The small molecule below binds the protein below.
Small molecule (SMILES): CC(=O)N[C@@H](CC(C)C)C(=O)N[C@@H](C)C(=O)N[C@@H](Cc1ccccc1)[C@@H](O)[C@H](C)CO

Sequence of chain 1.K:
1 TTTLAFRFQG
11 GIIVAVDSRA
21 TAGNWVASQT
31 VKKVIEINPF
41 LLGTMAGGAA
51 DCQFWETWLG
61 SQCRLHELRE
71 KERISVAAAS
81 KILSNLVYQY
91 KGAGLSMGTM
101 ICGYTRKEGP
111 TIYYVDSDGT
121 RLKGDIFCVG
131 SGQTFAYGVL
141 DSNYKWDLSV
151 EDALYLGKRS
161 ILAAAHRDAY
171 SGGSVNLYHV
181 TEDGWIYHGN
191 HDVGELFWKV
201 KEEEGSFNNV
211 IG

Binding-site contacts:
Ligand atom N contacts residue THR21 of chain 1.K at 3.0 Å (h-bond).
Ligand atom CB contacts residue THR1 of chain 1.K at 2.7 Å.
Ligand atom CB contacts residue LYS33 of chain 1.K at 3.8 Å.
Ligand atom O contacts residue THR21 of chain 1.K at 3.0 Å (h-bond).
Ligand atom C2 contacts residue THR1 of chain 1.K at 1.5 Å.
Ligand atom CB contacts residue GLY47 of chain 1.K at 3.8 Å.
Ligand atom C3 contacts residue TYR170 of chain 1.K at 3.2 Å (hydrophobic).
Ligand atom CH3 contacts residue ASP126 of chain 1.L at 3.4 Å.
Ligand atom CA contacts residue THR1 of chain 1.K at 2.4 Å.
Ligand atom O contacts residue ALA20 of chain 1.K at 3.3 Å.
Ligand atom CD2 contacts residue ALA27 of chain 1.K at 3.5 Å (hydrophobic).
Ligand atom C contacts residue ASP126 of chain 1.L at 3.8 Å.
Ligand atom O contacts residue THR1 of chain 1.K at 2.2 Å (h-bond).
Ligand atom O contacts residue MES1 of chain 1.NA at 3.2 Å (h-bond).
Ligand atom C3 contacts residue ARG19 of chain 1.K at 3.3 Å.
Ligand atom O contacts residue GLY47 of chain 1.K at 3.0 Å (h-bond).
Ligand atom CD2 contacts residue LYS33 of chain 1.K at 3.8 Å.
Ligand atom CE1 contacts residue VAL31 of chain 1.K at 3.2 Å (hydrophobic).
Ligand atom C1 contacts residue MES1 of chain 1.NA at 3.3 Å.
Ligand atom CZ contacts residue VAL31 of chain 1.K at 3.2 Å (hydrophobic).
Ligand atom CE1 contacts residue ALA49 of chain 1.K at 3.5 Å (hydrophobic).
Ligand atom O contacts residue ALA46 of chain 1.K at 3.8 Å.
Ligand atom CB contacts residue GLY47 of chain 1.K at 3.8 Å.
Ligand atom N contacts residue THR1 of chain 1.K at 3.6 Å.
Ligand atom C contacts residue LYS33 of chain 1.K at 3.7 Å.
Ligand atom O contacts residue THR21 of chain 1.K at 3.3 Å (h-bond).
Ligand atom O contacts residue THR1 of chain 1.K at 3.2 Å (h-bond).
Ligand atom CZ contacts residue ALA49 of chain 1.K at 3.7 Å (hydrophobic).
Ligand atom C contacts residue GLY47 of chain 1.K at 3.6 Å.
Ligand atom CA contacts residue GLY47 of chain 1.K at 3.3 Å.
Ligand atom C contacts residue THR1 of chain 1.K at 1.4 Å.
Ligand atom CG contacts residue LYS33 of chain 1.K at 3.7 Å.
Ligand atom CA contacts residue THR21 of chain 1.K at 3.5 Å.
Ligand atom C contacts residue THR21 of chain 1.K at 3.7 Å.
Ligand atom C1 contacts residue THR1 of chain 1.K at 2.5 Å.
Ligand atom N contacts residue ASP126 of chain 1.L at 3.1 Å (salt-bridge).
Ligand atom C3 contacts residue THR1 of chain 1.K at 2.5 Å.
Ligand atom O contacts residue ALA49 of chain 1.K at 3.1 Å (h-bond).
Ligand atom N contacts residue GLY47 of chain 1.K at 2.9 Å (h-bond).
Ligand atom CD2 contacts residue THR21 of chain 1.K at 3.7 Å.

Sequence of chain 1.L:
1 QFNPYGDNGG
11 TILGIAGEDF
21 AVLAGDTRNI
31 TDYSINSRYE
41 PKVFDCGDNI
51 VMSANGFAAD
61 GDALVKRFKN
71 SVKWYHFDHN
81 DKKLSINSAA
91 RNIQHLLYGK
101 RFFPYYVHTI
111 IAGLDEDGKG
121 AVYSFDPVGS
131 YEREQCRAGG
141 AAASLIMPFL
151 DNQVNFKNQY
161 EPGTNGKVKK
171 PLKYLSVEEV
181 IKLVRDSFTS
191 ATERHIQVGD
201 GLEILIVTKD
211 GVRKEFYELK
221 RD